Binding-site contacts:
Ligand atom C20 contacts residue LEU219 of chain 1.A at 3.7 Å (hydrophobic).
Ligand atom C17 contacts residue LEU219 of chain 1.A at 3.5 Å (hydrophobic).
Ligand atom C5 contacts residue LEU121 of chain 1.A at 3.7 Å (hydrophobic).
Ligand atom C6 contacts residue LEU121 of chain 1.A at 3.9 Å (hydrophobic).
Ligand atom C18 contacts residue GLU168 of chain 1.A at 3.3 Å.
Ligand atom C12 contacts residue MET167 of chain 1.A at 3.8 Å (hydrophobic).
Ligand atom C18 contacts residue MET170 of chain 1.A at 3.5 Å (hydrophobic).
Ligand atom C10 contacts residue VAL104 of chain 1.A at 3.8 Å (hydrophobic).
Ligand atom C2 contacts residue LYS119 of chain 1.A at 3.7 Å.
Ligand atom N1 contacts residue ALA117 of chain 1.A at 3.6 Å.
Ligand atom C1 contacts residue ASP230 of chain 1.A at 3.8 Å.
Ligand atom C19 contacts residue PHE382 of chain 1.A at 3.6 Å (hydrophobic).
Ligand atom C16 contacts residue LEU219 of chain 1.A at 3.4 Å (hydrophobic).
Ligand atom C5 contacts residue GLY99 of chain 1.A at 3.8 Å.
Ligand atom O contacts residue ASP230 of chain 1.A at 3.2 Å.
Ligand atom O1 contacts residue LYS119 of chain 1.A at 3.8 Å.
Ligand atom C7 contacts residue GLY99 of chain 1.A at 3.7 Å.
Ligand atom O2 contacts residue PHE101 of chain 1.A at 3.0 Å (h-bond).
Ligand atom C19 contacts residue ILE96 of chain 1.A at 3.6 Å (hydrophobic).
Ligand atom C13 contacts residue LEU219 of chain 1.A at 3.7 Å (hydrophobic).
Ligand atom O2 contacts residue ALA100 of chain 1.A at 3.6 Å (h-bond).
Ligand atom C18 contacts residue ALA117 of chain 1.A at 3.7 Å (hydrophobic).
Ligand atom N1 contacts residue TYR169 of chain 1.A at 3.6 Å.
Ligand atom C5 contacts residue GLY102 of chain 1.A at 3.4 Å.
Ligand atom C4 contacts residue GLY99 of chain 1.A at 3.6 Å.
Ligand atom C contacts residue LYS119 of chain 1.A at 3.8 Å.
Ligand atom C3 contacts residue GLY99 of chain 1.A at 3.6 Å.
Ligand atom O contacts residue LYS119 of chain 1.A at 2.9 Å (salt-bridge).
Ligand atom C9 contacts residue PHE101 of chain 1.A at 3.7 Å (hydrophobic).
Ligand atom O2 contacts residue LEU121 of chain 1.A at 3.7 Å.
Ligand atom C3 contacts residue VAL104 of chain 1.A at 3.8 Å (hydrophobic).
Ligand atom C14 contacts residue LEU219 of chain 1.A at 3.8 Å (hydrophobic).
Ligand atom C6 contacts residue GLY99 of chain 1.A at 3.7 Å.
Ligand atom C7 contacts residue LYS119 of chain 1.A at 3.6 Å.
Ligand atom C4 contacts residue GLY102 of chain 1.A at 3.3 Å.
Ligand atom N1 contacts residue MET170 of chain 1.A at 2.9 Å (h-bond).
Ligand atom C contacts residue ASP230 of chain 1.A at 3.8 Å.
Ligand atom C2 contacts residue GLY99 of chain 1.A at 3.7 Å.
Ligand atom C4 contacts residue GLU103 of chain 1.A at 3.8 Å.
Ligand atom O1 contacts residue ASP230 of chain 1.A at 3.5 Å (salt-bridge).

This small molecule binds to this protein.
Small molecule (SMILES): O=C(NCc1cccc2c1OCCO2)c1ccc(-c2ccncc2)cc1

Sequence of chain 1.A:
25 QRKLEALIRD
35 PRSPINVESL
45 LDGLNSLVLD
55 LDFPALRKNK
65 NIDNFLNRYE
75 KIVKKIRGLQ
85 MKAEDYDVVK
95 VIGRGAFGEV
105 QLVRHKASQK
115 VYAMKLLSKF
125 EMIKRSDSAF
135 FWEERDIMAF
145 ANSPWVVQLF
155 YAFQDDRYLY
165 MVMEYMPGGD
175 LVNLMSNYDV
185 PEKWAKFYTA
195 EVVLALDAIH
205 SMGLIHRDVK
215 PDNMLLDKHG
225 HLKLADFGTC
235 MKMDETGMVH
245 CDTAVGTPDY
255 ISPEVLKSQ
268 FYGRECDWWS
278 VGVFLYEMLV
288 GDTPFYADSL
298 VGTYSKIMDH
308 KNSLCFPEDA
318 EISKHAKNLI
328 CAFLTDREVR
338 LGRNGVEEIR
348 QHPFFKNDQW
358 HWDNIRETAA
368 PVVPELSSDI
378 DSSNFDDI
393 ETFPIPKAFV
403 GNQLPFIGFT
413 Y